Binding-site contacts:
Ligand atom C07 contacts residue ASN109 of chain 1.B at 4.0 Å.
Ligand atom C06 contacts residue ASN109 of chain 1.B at 3.6 Å.
Ligand atom C02 contacts residue CYS103 of chain 1.B at 1.8 Å (hydrophobic).
Ligand atom CL15 contacts residue ASN109 of chain 1.B at 4.0 Å.
Ligand atom C03 contacts residue ASN109 of chain 1.B at 3.9 Å.
Ligand atom C12 contacts residue ASP19 of chain 1.B at 3.0 Å.
Ligand atom O04 contacts residue ASN109 of chain 1.B at 2.9 Å (h-bond).
Ligand atom N05 contacts residue CYS103 of chain 1.B at 4.2 Å.
Ligand atom O04 contacts residue CYS103 of chain 1.B at 3.2 Å (h-bond).
Ligand atom C07 contacts residue ASP19 of chain 1.B at 4.0 Å.
Ligand atom C02 contacts residue SER106 of chain 1.B at 4.5 Å.
Ligand atom C03 contacts residue CYS103 of chain 1.B at 2.9 Å (hydrophobic).
Ligand atom CL15 contacts residue PHE22 of chain 1.B at 3.8 Å.
Ligand atom C08 contacts residue ASN109 of chain 1.B at 4.2 Å.
Ligand atom C12 contacts residue SER21 of chain 1.B at 4.2 Å.
Ligand atom C03 contacts residue PRO104 of chain 1.B at 4.3 Å (hydrophobic).
Ligand atom C02 contacts residue PRO104 of chain 1.B at 3.4 Å (hydrophobic).
Ligand atom C06 contacts residue ASP19 of chain 1.B at 4.3 Å.
Ligand atom O04 contacts residue PHE22 of chain 1.B at 3.9 Å.
Ligand atom C10 contacts residue ASP19 of chain 1.B at 3.7 Å.
Ligand atom O04 contacts residue SER106 of chain 1.B at 3.5 Å.
Ligand atom C10 contacts residue ARG108 of chain 1.B at 4.3 Å.
Ligand atom C12 contacts residue ASN109 of chain 1.B at 4.1 Å.
Ligand atom N05 contacts residue ASN109 of chain 1.B at 4.2 Å.
Ligand atom C14 contacts residue ASP19 of chain 1.B at 4.0 Å.
Ligand atom C08 contacts residue ASP19 of chain 1.B at 3.3 Å.
Ligand atom C03 contacts residue SER106 of chain 1.B at 3.9 Å.
Ligand atom CL15 contacts residue GLN25 of chain 1.B at 3.9 Å.
Ligand atom N05 contacts residue SER106 of chain 1.B at 4.5 Å.
Ligand atom C13 contacts residue SER21 of chain 1.B at 3.5 Å.
Ligand atom O09 contacts residue ASP19 of chain 1.B at 3.6 Å.
Ligand atom C13 contacts residue ASN109 of chain 1.B at 3.7 Å.
Ligand atom C13 contacts residue ASP19 of chain 1.B at 3.5 Å.
Ligand atom C14 contacts residue ASN109 of chain 1.B at 3.4 Å.
Ligand atom O11 contacts residue SER21 of chain 1.B at 4.2 Å.
Ligand atom O11 contacts residue ASP19 of chain 1.B at 3.2 Å.

Sequence of chain 1.B:
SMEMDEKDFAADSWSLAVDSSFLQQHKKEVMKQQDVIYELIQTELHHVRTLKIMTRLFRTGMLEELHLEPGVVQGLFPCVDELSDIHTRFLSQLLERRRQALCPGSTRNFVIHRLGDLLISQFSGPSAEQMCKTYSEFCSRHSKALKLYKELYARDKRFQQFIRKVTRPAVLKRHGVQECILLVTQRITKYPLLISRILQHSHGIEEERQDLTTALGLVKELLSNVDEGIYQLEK

The protein below binds the small molecule below.
Small molecule (SMILES): CC(=O)Nc1cc2c(cc1Cl)OCO2